This small molecule binds to this protein.
Small molecule (SMILES): CC(=O)N[C@@H]1[C@@H](O)[C@H](O)[C@@H](CO)O[C@H]1O

Sequence of chain 1.A:
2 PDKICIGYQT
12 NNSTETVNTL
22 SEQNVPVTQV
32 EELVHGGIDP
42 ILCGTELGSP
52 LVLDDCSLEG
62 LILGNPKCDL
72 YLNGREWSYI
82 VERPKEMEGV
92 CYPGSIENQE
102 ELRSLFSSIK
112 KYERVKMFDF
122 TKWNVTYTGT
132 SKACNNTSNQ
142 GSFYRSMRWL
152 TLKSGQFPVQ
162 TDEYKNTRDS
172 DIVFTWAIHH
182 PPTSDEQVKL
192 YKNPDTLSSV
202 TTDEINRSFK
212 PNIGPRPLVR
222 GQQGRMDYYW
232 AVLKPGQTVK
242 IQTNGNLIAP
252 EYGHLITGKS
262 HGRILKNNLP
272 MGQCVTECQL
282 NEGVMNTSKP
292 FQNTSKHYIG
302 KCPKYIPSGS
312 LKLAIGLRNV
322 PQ

Binding-site contacts:
Ligand atom C1 contacts residue ASN125 of chain 1.A at 1.4 Å.
Ligand atom O5 contacts residue GLN161 of chain 1.A at 3.4 Å (h-bond).
Ligand atom C1 contacts residue GLN161 of chain 1.A at 4.0 Å.
Ligand atom C2 contacts residue ASN125 of chain 1.A at 2.6 Å.
Ligand atom C3 contacts residue ASN125 of chain 1.A at 3.9 Å.
Ligand atom C7 contacts residue ASN125 of chain 1.A at 4.1 Å.
Ligand atom C4 contacts residue ASN125 of chain 1.A at 4.3 Å.
Ligand atom C6 contacts residue THR162 of chain 1.A at 3.4 Å.
Ligand atom C5 contacts residue ASN125 of chain 1.A at 3.6 Å.
Ligand atom O7 contacts residue ASN125 of chain 1.A at 4.4 Å.
Ligand atom C6 contacts residue GLN161 of chain 1.A at 4.2 Å.
Ligand atom O6 contacts residue THR162 of chain 1.A at 2.8 Å (h-bond).
Ligand atom C5 contacts residue GLN161 of chain 1.A at 4.2 Å.
Ligand atom O6 contacts residue GLN161 of chain 1.A at 3.1 Å (h-bond).
Ligand atom N2 contacts residue ASN125 of chain 1.A at 3.0 Å (h-bond).
Ligand atom O5 contacts residue LYS123 of chain 1.A at 4.3 Å.
Ligand atom O5 contacts residue ASN125 of chain 1.A at 2.4 Å (h-bond).